Binding-site contacts:
Ligand atom CB contacts residue ASP10 of chain 1.A at 4.1 Å.
Ligand atom C contacts residue GLU7 of chain 1.A at 3.4 Å.
Ligand atom C contacts residue TRP9 of chain 1.A at 3.5 Å (hydrophobic).
Ligand atom CA contacts residue PHE83 of chain 1.A at 3.9 Å (hydrophobic).
Ligand atom CA contacts residue TRP9 of chain 1.A at 4.1 Å (hydrophobic).
Ligand atom CG1 contacts residue TYR81 of chain 1.A at 3.6 Å (hydrophobic).
Ligand atom O contacts residue GLU7 of chain 1.A at 3.2 Å (salt-bridge).
Ligand atom OG contacts residue ARG74 of chain 1.A at 3.4 Å (salt-bridge).
Ligand atom C contacts residue GLU7 of chain 1.A at 3.6 Å.
Ligand atom O contacts residue GLU7 of chain 1.A at 3.7 Å.
Ligand atom CB contacts residue GLU7 of chain 1.A at 3.7 Å.
Ligand atom C contacts residue LEU11 of chain 1.A at 4.0 Å (hydrophobic).
Ligand atom CB contacts residue LEU11 of chain 1.A at 4.0 Å (hydrophobic).
Ligand atom CA contacts residue TRP9 of chain 1.A at 3.2 Å (hydrophobic).
Ligand atom CA contacts residue ASP10 of chain 1.A at 4.3 Å.
Ligand atom O contacts residue ASP10 of chain 1.A at 3.9 Å.
Ligand atom CB contacts residue TRP9 of chain 1.A at 3.1 Å (hydrophobic).
Ligand atom CA contacts residue LEU11 of chain 1.A at 4.2 Å (hydrophobic).
Ligand atom N contacts residue GLU7 of chain 1.A at 2.8 Å (salt-bridge).
Ligand atom O contacts residue ASP8 of chain 1.A at 3.8 Å.
Ligand atom N contacts residue TRP9 of chain 1.A at 3.9 Å.
Ligand atom CA contacts residue GLU7 of chain 1.A at 3.9 Å.
Ligand atom CG2 contacts residue TRP9 of chain 1.A at 3.8 Å (hydrophobic).
Ligand atom CB contacts residue GLU7 of chain 1.A at 4.0 Å.
Ligand atom CA contacts residue TRP9 of chain 1.A at 4.0 Å (hydrophobic).
Ligand atom CB contacts residue TRP9 of chain 1.A at 3.2 Å (hydrophobic).
Ligand atom CG2 contacts residue LEU11 of chain 1.A at 3.9 Å (hydrophobic).
Ligand atom N contacts residue PHE83 of chain 1.A at 4.3 Å.
Ligand atom O contacts residue PHE83 of chain 1.A at 3.7 Å.
Ligand atom CA contacts residue GLU7 of chain 1.A at 3.0 Å.
Ligand atom N contacts residue TRP9 of chain 1.A at 2.9 Å (h-bond).
Ligand atom C contacts residue TRP9 of chain 1.A at 4.0 Å (hydrophobic).
Ligand atom N contacts residue GLU7 of chain 1.A at 4.2 Å.
Ligand atom O contacts residue TRP9 of chain 1.A at 2.8 Å (h-bond).
Ligand atom CG1 contacts residue LEU11 of chain 1.A at 3.8 Å (hydrophobic).
Ligand atom O contacts residue LEU11 of chain 1.A at 3.0 Å (h-bond).
Ligand atom C contacts residue PHE83 of chain 1.A at 4.2 Å (hydrophobic).
Ligand atom O contacts residue ARG74 of chain 1.A at 3.4 Å.
Ligand atom N contacts residue LEU11 of chain 1.A at 4.3 Å.
Ligand atom CB contacts residue PHE83 of chain 1.A at 4.0 Å (hydrophobic).

A small-molecule ligand and the protein it binds are described below.
Small molecule (SMILES): CC(C)[C@H](NC(=O)[C@H](CO)NC(=O)[C@H](C)N)C(=O)N[C@@H](CO)C(=O)N[C@@H](C)C=O

Sequence of chain 1.A:
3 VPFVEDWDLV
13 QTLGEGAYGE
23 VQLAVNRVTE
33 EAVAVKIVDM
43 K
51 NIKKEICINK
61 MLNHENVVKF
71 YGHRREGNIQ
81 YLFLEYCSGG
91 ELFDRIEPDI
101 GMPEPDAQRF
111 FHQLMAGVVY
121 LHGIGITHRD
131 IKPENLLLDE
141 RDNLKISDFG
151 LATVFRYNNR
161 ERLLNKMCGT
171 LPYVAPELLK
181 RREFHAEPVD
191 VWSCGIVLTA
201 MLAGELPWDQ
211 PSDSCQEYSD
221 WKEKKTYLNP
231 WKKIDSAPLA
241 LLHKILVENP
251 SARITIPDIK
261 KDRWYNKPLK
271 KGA